This small molecule binds to this protein.
Small molecule (SMILES): OC[C@H]1O[C@@H](O[C@H]2[C@H](O)[C@@H](F)[C@H](O)O[C@@H]2CO)[C@H](O)[C@@H](O)[C@@H]1O

Sequence of chain 1.A:
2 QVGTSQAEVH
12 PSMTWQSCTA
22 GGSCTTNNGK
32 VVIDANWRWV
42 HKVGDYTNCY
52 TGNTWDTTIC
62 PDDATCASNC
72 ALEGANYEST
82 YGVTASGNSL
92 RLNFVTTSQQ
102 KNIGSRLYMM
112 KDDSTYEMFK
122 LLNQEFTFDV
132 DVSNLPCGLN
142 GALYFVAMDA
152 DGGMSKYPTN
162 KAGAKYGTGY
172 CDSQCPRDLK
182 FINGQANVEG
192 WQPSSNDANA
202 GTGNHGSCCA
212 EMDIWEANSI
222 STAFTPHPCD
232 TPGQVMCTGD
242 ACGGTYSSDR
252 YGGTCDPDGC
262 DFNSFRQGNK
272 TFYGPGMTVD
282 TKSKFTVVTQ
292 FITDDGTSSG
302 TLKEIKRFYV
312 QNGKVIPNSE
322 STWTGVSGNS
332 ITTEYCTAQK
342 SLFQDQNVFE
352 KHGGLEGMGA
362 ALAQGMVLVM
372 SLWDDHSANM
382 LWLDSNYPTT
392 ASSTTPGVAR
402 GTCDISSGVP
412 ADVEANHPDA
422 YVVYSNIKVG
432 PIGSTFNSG

Binding-site contacts:
Ligand atom O3 contacts residue TYR388 of chain 1.A at 3.8 Å.
Ligand atom C2 contacts residue TYR388 of chain 1.A at 3.7 Å (hydrophobic).
Ligand atom O3 contacts residue ARG251 of chain 1.A at 3.5 Å (salt-bridge).
Ligand atom O6 contacts residue THR246 of chain 1.A at 2.8 Å (h-bond).
Ligand atom C2 contacts residue HIS228 of chain 1.A at 4.1 Å.
Ligand atom C6 contacts residue ARG251 of chain 1.A at 4.0 Å.
Ligand atom O4 contacts residue ASP259 of chain 1.A at 3.7 Å.
Ligand atom C1 contacts residue TRP383 of chain 1.A at 4.0 Å (hydrophobic).
Ligand atom C5 contacts residue TRP383 of chain 1.A at 3.7 Å (hydrophobic).
Ligand atom C1 contacts residue ARG401 of chain 1.A at 3.7 Å.
Ligand atom C5 contacts residue ARG401 of chain 1.A at 4.1 Å.
Ligand atom O6 contacts residue ARG401 of chain 1.A at 2.9 Å (salt-bridge).
Ligand atom C6 contacts residue ARG267 of chain 1.A at 3.9 Å.
Ligand atom C6 contacts residue ASP262 of chain 1.A at 4.0 Å.
Ligand atom O2 contacts residue ASP259 of chain 1.A at 2.7 Å (salt-bridge).
Ligand atom O5 contacts residue ARG267 of chain 1.A at 3.8 Å.
Ligand atom O4 contacts residue TRP374 of chain 1.A at 4.1 Å.
Ligand atom F2 contacts residue TYR388 of chain 1.A at 3.6 Å.
Ligand atom O3 contacts residue GLN175 of chain 1.A at 3.6 Å.
Ligand atom O1 contacts residue ASP346 of chain 1.A at 2.9 Å (salt-bridge).
Ligand atom C2 contacts residue PRO258 of chain 1.A at 3.5 Å (hydrophobic).
Ligand atom O1 contacts residue ARG267 of chain 1.A at 3.5 Å (salt-bridge).
Ligand atom O4 contacts residue ARG251 of chain 1.A at 4.0 Å.
Ligand atom C5 contacts residue ARG251 of chain 1.A at 4.0 Å.
Ligand atom O2 contacts residue HIS228 of chain 1.A at 3.8 Å.
Ligand atom C6 contacts residue TRP383 of chain 1.A at 3.7 Å (hydrophobic).
Ligand atom O5 contacts residue ARG251 of chain 1.A at 3.3 Å (salt-bridge).
Ligand atom O3 contacts residue HIS228 of chain 1.A at 3.2 Å.
Ligand atom C4 contacts residue GLN175 of chain 1.A at 4.0 Å.
Ligand atom O5 contacts residue ARG401 of chain 1.A at 3.3 Å (salt-bridge).
Ligand atom C3 contacts residue ASP259 of chain 1.A at 3.9 Å.
Ligand atom C3 contacts residue PRO258 of chain 1.A at 4.0 Å (hydrophobic).
Ligand atom O6 contacts residue ARG251 of chain 1.A at 3.1 Å (salt-bridge).
Ligand atom C6 contacts residue ARG401 of chain 1.A at 3.9 Å.
Ligand atom C1 contacts residue ASP346 of chain 1.A at 3.7 Å.
Ligand atom O3 contacts residue PRO258 of chain 1.A at 3.7 Å.
Ligand atom C2 contacts residue ASP259 of chain 1.A at 3.6 Å.
Ligand atom O6 contacts residue TRP383 of chain 1.A at 3.6 Å.
Ligand atom O4 contacts residue TRP383 of chain 1.A at 3.8 Å.
Ligand atom O1 contacts residue ARG401 of chain 1.A at 2.9 Å (salt-bridge).